This small molecule binds to this protein.
Small molecule (SMILES): CC(=O)N[C@@H]1[C@@H](O)[C@H](O)[C@@H](CO)O[C@H]1O

Binding-site contacts:
Ligand atom C7 contacts residue HIS674 of chain 1.B at 4.1 Å.
Ligand atom O7 contacts residue ASN676 of chain 1.B at 3.1 Å (h-bond).
Ligand atom C5 contacts residue ASN676 of chain 1.B at 3.8 Å.
Ligand atom O5 contacts residue ASN676 of chain 1.B at 2.4 Å (h-bond).
Ligand atom C8 contacts residue ASN676 of chain 1.B at 3.8 Å.
Ligand atom C3 contacts residue ASN676 of chain 1.B at 3.8 Å.
Ligand atom C8 contacts residue HIS674 of chain 1.B at 3.1 Å.
Ligand atom C4 contacts residue ASN676 of chain 1.B at 4.3 Å.
Ligand atom N2 contacts residue ASN676 of chain 1.B at 2.9 Å (h-bond).
Ligand atom C8 contacts residue VAL675 of chain 1.B at 4.0 Å (hydrophobic).
Ligand atom C7 contacts residue ASN676 of chain 1.B at 3.2 Å.
Ligand atom C1 contacts residue ASN676 of chain 1.B at 1.5 Å.
Ligand atom C2 contacts residue ASN676 of chain 1.B at 2.5 Å.
Ligand atom O7 contacts residue HIS674 of chain 1.B at 4.1 Å.

Sequence of chain 1.B:
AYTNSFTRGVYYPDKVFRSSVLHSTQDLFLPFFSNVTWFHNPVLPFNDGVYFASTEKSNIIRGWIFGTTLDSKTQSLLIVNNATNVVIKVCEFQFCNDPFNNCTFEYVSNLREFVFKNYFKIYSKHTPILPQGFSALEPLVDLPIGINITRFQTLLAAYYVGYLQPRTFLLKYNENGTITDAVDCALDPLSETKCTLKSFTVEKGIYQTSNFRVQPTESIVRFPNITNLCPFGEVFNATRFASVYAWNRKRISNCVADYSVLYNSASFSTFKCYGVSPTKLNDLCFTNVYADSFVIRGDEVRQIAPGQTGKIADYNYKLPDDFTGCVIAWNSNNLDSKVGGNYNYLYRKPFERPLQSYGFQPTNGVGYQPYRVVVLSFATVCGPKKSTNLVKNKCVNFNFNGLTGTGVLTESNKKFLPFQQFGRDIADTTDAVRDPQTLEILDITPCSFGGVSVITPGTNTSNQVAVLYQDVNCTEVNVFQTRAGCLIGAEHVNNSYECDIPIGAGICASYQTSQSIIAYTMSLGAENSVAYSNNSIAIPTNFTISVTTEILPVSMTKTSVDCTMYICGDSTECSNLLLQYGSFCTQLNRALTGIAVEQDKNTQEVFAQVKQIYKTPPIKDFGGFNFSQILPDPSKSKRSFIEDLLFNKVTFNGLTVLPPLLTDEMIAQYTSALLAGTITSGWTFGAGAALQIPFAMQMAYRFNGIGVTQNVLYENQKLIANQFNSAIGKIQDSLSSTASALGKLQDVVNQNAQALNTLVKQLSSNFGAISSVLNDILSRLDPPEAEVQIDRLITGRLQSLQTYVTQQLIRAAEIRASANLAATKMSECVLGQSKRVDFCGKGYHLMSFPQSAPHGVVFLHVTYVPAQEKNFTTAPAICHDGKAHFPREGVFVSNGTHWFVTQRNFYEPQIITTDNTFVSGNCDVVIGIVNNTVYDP